This protein binds this small molecule.
Small molecule (SMILES): CC(=O)N[C@@H]1[C@@H](O)[C@H](O)[C@@H](CO)O[C@H]1O

Binding-site contacts:
Ligand atom C7 contacts residue ASN590 of chain 1.E at 3.9 Å.
Ligand atom C4 contacts residue ASN590 of chain 1.E at 4.2 Å.
Ligand atom O7 contacts residue ASN590 of chain 1.E at 4.5 Å.
Ligand atom C1 contacts residue ASN590 of chain 1.E at 1.4 Å.
Ligand atom C2 contacts residue ASN590 of chain 1.E at 2.5 Å.
Ligand atom C5 contacts residue ASN590 of chain 1.E at 3.7 Å.
Ligand atom O5 contacts residue ASN590 of chain 1.E at 2.4 Å (h-bond).
Ligand atom C8 contacts residue ASN590 of chain 1.E at 4.4 Å.
Ligand atom N2 contacts residue ASN590 of chain 1.E at 2.9 Å (h-bond).
Ligand atom C3 contacts residue ASN590 of chain 1.E at 3.8 Å.

Sequence of chain 1.E:
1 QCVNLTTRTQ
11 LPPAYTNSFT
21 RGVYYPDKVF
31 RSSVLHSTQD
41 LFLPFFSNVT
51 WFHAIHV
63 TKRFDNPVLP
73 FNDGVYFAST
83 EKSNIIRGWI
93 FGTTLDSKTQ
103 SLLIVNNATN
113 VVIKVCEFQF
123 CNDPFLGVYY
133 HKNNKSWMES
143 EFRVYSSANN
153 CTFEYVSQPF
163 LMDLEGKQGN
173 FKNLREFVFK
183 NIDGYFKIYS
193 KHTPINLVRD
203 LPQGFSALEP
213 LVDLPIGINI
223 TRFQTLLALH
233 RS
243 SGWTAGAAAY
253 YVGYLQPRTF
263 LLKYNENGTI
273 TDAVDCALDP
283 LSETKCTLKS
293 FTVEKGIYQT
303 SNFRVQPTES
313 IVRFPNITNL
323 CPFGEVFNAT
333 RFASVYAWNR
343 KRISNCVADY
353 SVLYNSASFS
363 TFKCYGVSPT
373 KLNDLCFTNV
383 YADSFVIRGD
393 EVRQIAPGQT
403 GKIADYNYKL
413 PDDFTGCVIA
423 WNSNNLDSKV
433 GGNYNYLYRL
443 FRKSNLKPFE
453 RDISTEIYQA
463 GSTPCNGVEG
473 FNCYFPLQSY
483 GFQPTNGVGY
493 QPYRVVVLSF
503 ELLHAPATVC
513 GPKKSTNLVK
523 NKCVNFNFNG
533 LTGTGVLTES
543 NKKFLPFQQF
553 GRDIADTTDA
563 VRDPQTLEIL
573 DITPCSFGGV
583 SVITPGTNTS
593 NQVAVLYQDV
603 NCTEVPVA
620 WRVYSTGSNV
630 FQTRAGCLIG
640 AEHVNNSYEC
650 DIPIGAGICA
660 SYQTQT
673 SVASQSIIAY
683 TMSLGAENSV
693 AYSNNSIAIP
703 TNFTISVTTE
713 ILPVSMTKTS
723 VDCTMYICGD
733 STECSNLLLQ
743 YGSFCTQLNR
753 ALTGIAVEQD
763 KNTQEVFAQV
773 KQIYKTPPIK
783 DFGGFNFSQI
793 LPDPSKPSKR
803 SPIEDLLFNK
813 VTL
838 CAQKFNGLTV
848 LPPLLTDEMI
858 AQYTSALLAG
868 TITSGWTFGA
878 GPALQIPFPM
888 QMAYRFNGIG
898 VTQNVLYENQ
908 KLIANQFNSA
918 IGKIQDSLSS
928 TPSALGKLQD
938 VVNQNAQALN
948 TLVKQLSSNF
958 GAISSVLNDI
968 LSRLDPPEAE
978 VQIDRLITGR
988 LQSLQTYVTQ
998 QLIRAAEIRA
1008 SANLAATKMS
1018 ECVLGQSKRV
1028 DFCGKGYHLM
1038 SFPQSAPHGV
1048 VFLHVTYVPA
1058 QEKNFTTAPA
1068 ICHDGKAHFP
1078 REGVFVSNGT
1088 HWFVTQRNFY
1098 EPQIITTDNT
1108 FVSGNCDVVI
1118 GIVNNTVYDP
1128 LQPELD